Sequence of chain 1.A:
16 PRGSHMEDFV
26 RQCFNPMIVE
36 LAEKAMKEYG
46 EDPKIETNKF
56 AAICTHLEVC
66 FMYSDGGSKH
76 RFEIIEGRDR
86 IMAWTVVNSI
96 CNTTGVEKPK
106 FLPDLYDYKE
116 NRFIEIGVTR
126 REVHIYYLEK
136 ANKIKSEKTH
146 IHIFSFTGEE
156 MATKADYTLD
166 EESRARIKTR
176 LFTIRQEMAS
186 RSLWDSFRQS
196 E

Binding-site contacts:
Ligand atom O5 contacts residue HIS61 of chain 1.A at 2.9 Å (h-bond).
Ligand atom C10 contacts residue MN1 of chain 1.C at 3.3 Å.
Ligand atom N1 contacts residue MN1 of chain 1.C at 3.9 Å.
Ligand atom O5 contacts residue TYR131 of chain 1.A at 2.7 Å (h-bond).
Ligand atom O3 contacts residue TYR44 of chain 1.A at 3.5 Å.
Ligand atom O1 contacts residue MN1 of chain 1.C at 1.9 Å.
Ligand atom C8 contacts residue MET41 of chain 1.A at 3.3 Å (hydrophobic).
Ligand atom O1 contacts residue GLU81 of chain 1.A at 3.4 Å (salt-bridge).
Ligand atom O4 contacts residue ASP109 of chain 1.A at 3.1 Å (salt-bridge).
Ligand atom C7 contacts residue MET41 of chain 1.A at 3.7 Å (hydrophobic).
Ligand atom N3 contacts residue TYR131 of chain 1.A at 3.6 Å.
Ligand atom O4 contacts residue HIS61 of chain 1.A at 3.4 Å (h-bond).
Ligand atom C22 contacts residue HIS61 of chain 1.A at 3.6 Å.
Ligand atom C20 contacts residue LYS54 of chain 1.A at 3.9 Å.
Ligand atom C1 contacts residue GLU81 of chain 1.A at 3.5 Å.
Ligand atom O4 contacts residue GLU120 of chain 1.A at 2.7 Å (salt-bridge).
Ligand atom O2 contacts residue LYS54 of chain 1.A at 3.2 Å.
Ligand atom C17 contacts residue LYS54 of chain 1.A at 3.9 Å.
Ligand atom C18 contacts residue LYS54 of chain 1.A at 3.9 Å.
Ligand atom C6 contacts residue TYR44 of chain 1.A at 3.8 Å (hydrophobic).
Ligand atom O5 contacts residue MN1 of chain 1.B at 2.4 Å.
Ligand atom C3 contacts residue TYR44 of chain 1.A at 3.8 Å (hydrophobic).
Ligand atom O1 contacts residue ASP109 of chain 1.A at 3.9 Å.
Ligand atom O4 contacts residue MN1 of chain 1.C at 2.4 Å.
Ligand atom C15 contacts residue LYS54 of chain 1.A at 3.9 Å.
Ligand atom C10 contacts residue GLU81 of chain 1.A at 3.8 Å.
Ligand atom C5 contacts residue TYR44 of chain 1.A at 3.5 Å (hydrophobic).
Ligand atom O4 contacts residue MN1 of chain 1.B at 2.0 Å.
Ligand atom C23 contacts residue TYR131 of chain 1.A at 3.4 Å (hydrophobic).
Ligand atom C20 contacts residue GLU46 of chain 1.A at 3.5 Å.
Ligand atom C23 contacts residue HIS61 of chain 1.A at 3.2 Å.
Ligand atom O5 contacts residue ILE121 of chain 1.A at 3.0 Å (h-bond).
Ligand atom C14 contacts residue ALA57 of chain 1.A at 3.7 Å (hydrophobic).
Ligand atom C19 contacts residue LYS54 of chain 1.A at 3.9 Å.
Ligand atom C4 contacts residue TYR44 of chain 1.A at 3.7 Å (hydrophobic).
Ligand atom C23 contacts residue MN1 of chain 1.B at 2.9 Å.
Ligand atom C22 contacts residue MN1 of chain 1.B at 2.9 Å.
Ligand atom C22 contacts residue GLU120 of chain 1.A at 3.7 Å.
Ligand atom C22 contacts residue MN1 of chain 1.C at 3.1 Å.
Ligand atom C1 contacts residue MN1 of chain 1.C at 2.8 Å.

The small molecule below binds the protein below.
Small molecule (SMILES): O=C1NCCc2cccc(c2)OC/C=C\COc2cccc(c2)-c2nc1c(O)c(=O)[nH]2